A protein and the small-molecule ligand that binds it are described below.
Small molecule (SMILES): CC[C@H](C)[C@H](NC(=O)CNC(=O)[C@@H](NC(=O)[C@H](C)N)C(C)C)C(=O)NCC(=O)N[C@@H](C)C(=O)N[C@H](C(=O)N[C@H](C=O)Cc1ccccc1)C(C)C

Binding-site contacts:
Ligand atom O contacts residue VAL103 of chain 1.A at 3.6 Å.
Ligand atom CG2 contacts residue ARG46 of chain 1.B at 3.7 Å.
Ligand atom CG1 contacts residue TYR91 of chain 1.B at 3.0 Å (hydrophobic).
Ligand atom CD1 contacts residue ARG46 of chain 1.B at 3.7 Å.
Ligand atom N contacts residue TYR91 of chain 1.B at 3.4 Å (h-bond).
Ligand atom CG1 contacts residue ASP93 of chain 1.B at 3.7 Å.
Ligand atom O contacts residue VAL103 of chain 1.A at 3.7 Å.
Ligand atom O contacts residue VAL104 of chain 1.A at 3.0 Å (h-bond).
Ligand atom CB contacts residue TYR54 of chain 1.A at 3.4 Å (hydrophobic).
Ligand atom C contacts residue TYR91 of chain 1.B at 3.6 Å (hydrophobic).
Ligand atom CA contacts residue TYR91 of chain 1.B at 3.5 Å (hydrophobic).
Ligand atom CD2 contacts residue TYR33 of chain 1.A at 3.5 Å (hydrophobic).
Ligand atom CG2 contacts residue PHE94 of chain 1.B at 3.0 Å (hydrophobic).
Ligand atom N contacts residue TYR91 of chain 1.B at 3.6 Å.
Ligand atom C contacts residue TYR54 of chain 1.A at 3.7 Å (hydrophobic).
Ligand atom CB contacts residue TYR91 of chain 1.B at 3.7 Å (hydrophobic).
Ligand atom CB contacts residue ARG102 of chain 1.A at 3.6 Å.
Ligand atom CD2 contacts residue ASN56 of chain 1.A at 3.3 Å.
Ligand atom CZ contacts residue ASN56 of chain 1.A at 3.4 Å.
Ligand atom N contacts residue TYR91 of chain 1.B at 2.9 Å (h-bond).
Ligand atom CG2 contacts residue TYR54 of chain 1.A at 3.3 Å (hydrophobic).
Ligand atom CA contacts residue HIS106 of chain 1.A at 3.7 Å.
Ligand atom CZ contacts residue TYR54 of chain 1.A at 3.6 Å (hydrophobic).
Ligand atom O contacts residue TYR54 of chain 1.A at 3.4 Å.
Ligand atom N contacts residue HIS106 of chain 1.A at 2.8 Å (h-bond).
Ligand atom N contacts residue TYR54 of chain 1.A at 2.8 Å (h-bond).
Ligand atom N contacts residue SER32 of chain 1.B at 3.4 Å (h-bond).
Ligand atom O contacts residue TYR91 of chain 1.B at 3.0 Å (h-bond).
Ligand atom CG1 contacts residue TYR91 of chain 1.B at 3.7 Å (hydrophobic).
Ligand atom CE2 contacts residue ASN56 of chain 1.A at 3.1 Å.
Ligand atom CA contacts residue TYR91 of chain 1.B at 3.7 Å (hydrophobic).
Ligand atom CA contacts residue TYR54 of chain 1.A at 3.6 Å (hydrophobic).
Ligand atom C contacts residue HIS106 of chain 1.A at 3.6 Å.
Ligand atom CG2 contacts residue GLU101 of chain 1.A at 3.7 Å.
Ligand atom CD1 contacts residue TYR91 of chain 1.B at 3.5 Å (hydrophobic).
Ligand atom O contacts residue VAL103 of chain 1.A at 3.2 Å.
Ligand atom CG2 contacts residue HIS106 of chain 1.A at 3.4 Å.
Ligand atom CA contacts residue HIS106 of chain 1.A at 3.5 Å.
Ligand atom CB contacts residue GLU92 of chain 1.B at 3.4 Å.
Ligand atom CD1 contacts residue HIS49 of chain 1.B at 3.7 Å.

Sequence of chain 1.A:
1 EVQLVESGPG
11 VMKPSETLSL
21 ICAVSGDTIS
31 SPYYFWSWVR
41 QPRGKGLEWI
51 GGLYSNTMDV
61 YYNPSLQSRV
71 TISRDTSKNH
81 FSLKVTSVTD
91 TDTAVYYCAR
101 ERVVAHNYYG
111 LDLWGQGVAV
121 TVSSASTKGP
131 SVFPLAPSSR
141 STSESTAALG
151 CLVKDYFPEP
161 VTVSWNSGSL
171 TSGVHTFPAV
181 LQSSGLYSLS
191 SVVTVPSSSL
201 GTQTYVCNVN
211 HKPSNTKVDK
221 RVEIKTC

Sequence of chain 1.B:
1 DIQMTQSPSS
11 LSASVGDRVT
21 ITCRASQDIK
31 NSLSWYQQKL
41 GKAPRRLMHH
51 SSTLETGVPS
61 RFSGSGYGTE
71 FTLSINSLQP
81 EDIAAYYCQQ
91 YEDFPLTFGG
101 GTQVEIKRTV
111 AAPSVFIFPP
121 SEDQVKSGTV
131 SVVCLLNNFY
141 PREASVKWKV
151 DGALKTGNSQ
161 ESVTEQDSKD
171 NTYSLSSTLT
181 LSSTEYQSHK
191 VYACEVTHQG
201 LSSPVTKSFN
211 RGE